Sequence of chain 1.D:
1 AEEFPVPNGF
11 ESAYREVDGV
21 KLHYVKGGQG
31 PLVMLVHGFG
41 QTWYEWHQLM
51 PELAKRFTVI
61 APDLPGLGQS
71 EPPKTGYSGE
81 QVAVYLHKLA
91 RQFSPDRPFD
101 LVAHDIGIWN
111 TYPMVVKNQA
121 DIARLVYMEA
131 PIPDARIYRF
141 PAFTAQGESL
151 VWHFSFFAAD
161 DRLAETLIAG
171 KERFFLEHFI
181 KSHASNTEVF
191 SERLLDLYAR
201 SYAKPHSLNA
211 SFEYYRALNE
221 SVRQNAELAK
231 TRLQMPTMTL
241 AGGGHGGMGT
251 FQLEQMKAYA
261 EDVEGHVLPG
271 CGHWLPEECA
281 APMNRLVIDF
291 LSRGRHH

Binding-site contacts:
Ligand atom C5 contacts residue PHE140 of chain 1.D at 3.5 Å (hydrophobic).
Ligand atom BR1 contacts residue PHE140 of chain 1.D at 3.6 Å.
Ligand atom C13 contacts residue VAL151 of chain 1.D at 3.5 Å (hydrophobic).
Ligand atom C18 contacts residue PHE140 of chain 1.D at 3.8 Å (hydrophobic).
Ligand atom BR2 contacts residue PHE140 of chain 1.D at 4.0 Å.
Ligand atom O3 contacts residue PHE251 of chain 1.D at 3.6 Å.
Ligand atom C10 contacts residue GLY247 of chain 1.D at 3.6 Å.
Ligand atom C11 contacts residue MET248 of chain 1.D at 3.7 Å (hydrophobic).
Ligand atom C5 contacts residue PHE251 of chain 1.D at 3.8 Å (hydrophobic).
Ligand atom C8 contacts residue VAL151 of chain 1.D at 3.7 Å (hydrophobic).
Ligand atom O5 contacts residue HIS183 of chain 1.D at 3.7 Å.
Ligand atom C16 contacts residue HIS183 of chain 1.D at 4.0 Å.
Ligand atom C15 contacts residue GLU129 of chain 1.D at 3.9 Å.
Ligand atom C12 contacts residue MET248 of chain 1.D at 4.0 Å (hydrophobic).
Ligand atom C16 contacts residue HIS153 of chain 1.D at 3.6 Å.
Ligand atom C14 contacts residue HIS273 of chain 1.D at 4.0 Å.
Ligand atom O4 contacts residue VAL151 of chain 1.D at 3.3 Å.
Ligand atom O5 contacts residue MET248 of chain 1.D at 4.1 Å.
Ligand atom BR1 contacts residue MET248 of chain 1.D at 3.6 Å.
Ligand atom C10 contacts residue GLY246 of chain 1.D at 3.6 Å.
Ligand atom O5 contacts residue GLY246 of chain 1.D at 2.6 Å (h-bond).
Ligand atom C9 contacts residue MET248 of chain 1.D at 4.0 Å (hydrophobic).
Ligand atom C16 contacts residue ACT1 of chain 1.L at 3.7 Å.
Ligand atom O4 contacts residue PHE140 of chain 1.D at 3.9 Å.
Ligand atom C15 contacts residue HIS273 of chain 1.D at 3.6 Å.
Ligand atom BR2 contacts residue VAL151 of chain 1.D at 3.6 Å.
Ligand atom C15 contacts residue MET248 of chain 1.D at 3.8 Å (hydrophobic).
Ligand atom C10 contacts residue MET248 of chain 1.D at 3.7 Å (hydrophobic).
Ligand atom C4 contacts residue PHE140 of chain 1.D at 4.0 Å (hydrophobic).
Ligand atom C17 contacts residue PHE140 of chain 1.D at 3.7 Å (hydrophobic).
Ligand atom C6 contacts residue PHE140 of chain 1.D at 3.4 Å (hydrophobic).
Ligand atom O5 contacts residue HIS273 of chain 1.D at 3.4 Å (h-bond).
Ligand atom C15 contacts residue ACT1 of chain 1.L at 3.8 Å.
Ligand atom C9 contacts residue LEU150 of chain 1.D at 3.8 Å (hydrophobic).
Ligand atom C7 contacts residue PHE140 of chain 1.D at 3.7 Å (hydrophobic).
Ligand atom C16 contacts residue LEU150 of chain 1.D at 3.7 Å (hydrophobic).
Ligand atom C11 contacts residue GLY246 of chain 1.D at 3.5 Å.
Ligand atom O5 contacts residue GLU129 of chain 1.D at 3.6 Å (salt-bridge).
Ligand atom BR1 contacts residue PHE251 of chain 1.D at 3.6 Å.
Ligand atom C10 contacts residue LEU150 of chain 1.D at 3.5 Å (hydrophobic).

A protein and the small-molecule ligand that binds it are described below.
Small molecule (SMILES): CC(C)c1cc(Oc2c(Br)cc(NC(=O)CC(=O)O)cc2Br)ccc1O